Binding-site contacts:
Ligand atom O10 contacts residue TRP45 of chain 1.T at 3.2 Å (h-bond).
Ligand atom O1A contacts residue LYS268 of chain 1.T at 3.1 Å (salt-bridge).
Ligand atom C5 contacts residue LYS264 of chain 1.T at 4.2 Å.
Ligand atom C5 contacts residue ASP51 of chain 1.T at 3.5 Å.
Ligand atom C6 contacts residue ASP51 of chain 1.T at 3.7 Å.
Ligand atom C11 contacts residue TRP45 of chain 1.T at 4.0 Å (hydrophobic).
Ligand atom O4 contacts residue LYS264 of chain 1.T at 2.9 Å (salt-bridge).
Ligand atom O4 contacts residue TRP45 of chain 1.T at 3.5 Å.
Ligand atom O9 contacts residue LYS268 of chain 1.T at 3.6 Å (salt-bridge).
Ligand atom C11 contacts residue ASP51 of chain 1.T at 3.9 Å.
Ligand atom C3 contacts residue ASP114 of chain 1.T at 4.0 Å.
Ligand atom C4 contacts residue LYS264 of chain 1.T at 3.6 Å.
Ligand atom C8 contacts residue LYS268 of chain 1.T at 3.9 Å.
Ligand atom N5 contacts residue LYS264 of chain 1.T at 3.6 Å (salt-bridge).
Ligand atom O1B contacts residue SER266 of chain 1.T at 2.6 Å (h-bond).
Ligand atom C11 contacts residue TYR50 of chain 1.T at 3.8 Å (hydrophobic).
Ligand atom O1A contacts residue SER266 of chain 1.T at 3.7 Å.
Ligand atom C4 contacts residue SER266 of chain 1.T at 4.4 Å.
Ligand atom C10 contacts residue LYS264 of chain 1.T at 3.9 Å.
Ligand atom C4 contacts residue ASP51 of chain 1.T at 3.8 Å.
Ligand atom C11 contacts residue LYS264 of chain 1.T at 4.0 Å.
Ligand atom C9 contacts residue LYS268 of chain 1.T at 4.3 Å.
Ligand atom C7 contacts residue ASP51 of chain 1.T at 4.4 Å.
Ligand atom C1 contacts residue LYS268 of chain 1.T at 3.8 Å.
Ligand atom O1B contacts residue LYS268 of chain 1.T at 3.8 Å.
Ligand atom N5 contacts residue ASP51 of chain 1.T at 2.8 Å (salt-bridge).
Ligand atom C1 contacts residue SER266 of chain 1.T at 3.5 Å.
Ligand atom C10 contacts residue TRP45 of chain 1.T at 3.7 Å (hydrophobic).
Ligand atom C6 contacts residue LYS268 of chain 1.T at 4.4 Å.
Ligand atom C10 contacts residue ASP51 of chain 1.T at 3.8 Å.

The small molecule below binds the protein below.
Small molecule (SMILES): CC(=O)N[C@H]1[C@H]([C@H](O)[C@H](O)CO)O[C@@](O[C@@H]2[C@@H](O)[C@H](O)O[C@H](CO)[C@@H]2O)(C(=O)O)C[C@@H]1O

Sequence of chain 1.T:
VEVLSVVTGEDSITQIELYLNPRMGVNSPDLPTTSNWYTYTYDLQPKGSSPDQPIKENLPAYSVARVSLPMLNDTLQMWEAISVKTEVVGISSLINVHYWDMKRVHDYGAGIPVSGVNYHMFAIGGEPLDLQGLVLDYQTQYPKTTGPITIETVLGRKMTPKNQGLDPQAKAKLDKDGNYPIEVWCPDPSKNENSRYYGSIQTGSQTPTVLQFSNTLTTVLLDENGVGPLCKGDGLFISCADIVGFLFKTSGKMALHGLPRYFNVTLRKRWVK